Sequence of chain 1.Z:
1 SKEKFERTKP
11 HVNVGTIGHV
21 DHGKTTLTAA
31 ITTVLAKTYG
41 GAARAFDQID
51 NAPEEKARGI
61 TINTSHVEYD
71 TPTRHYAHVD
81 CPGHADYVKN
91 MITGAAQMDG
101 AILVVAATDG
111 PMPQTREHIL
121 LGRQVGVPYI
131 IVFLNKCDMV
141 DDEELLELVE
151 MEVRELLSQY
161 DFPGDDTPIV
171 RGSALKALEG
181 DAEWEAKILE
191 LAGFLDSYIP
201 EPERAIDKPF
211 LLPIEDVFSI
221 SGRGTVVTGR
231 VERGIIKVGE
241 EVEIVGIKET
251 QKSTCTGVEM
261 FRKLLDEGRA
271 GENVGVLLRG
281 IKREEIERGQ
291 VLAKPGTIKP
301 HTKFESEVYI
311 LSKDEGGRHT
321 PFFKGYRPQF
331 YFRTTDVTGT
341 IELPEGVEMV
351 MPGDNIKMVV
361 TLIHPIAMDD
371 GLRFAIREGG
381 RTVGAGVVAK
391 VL

Binding-site contacts:
Ligand atom N1 contacts residue SER173 of chain 1.Z at 3.8 Å.
Ligand atom C6 contacts residue LYS136 of chain 1.Z at 3.4 Å.
Ligand atom N2 contacts residue LEU175 of chain 1.Z at 3.8 Å.
Ligand atom C3B contacts residue ASP21 of chain 1.Z at 3.4 Å.
Ligand atom C5 contacts residue LYS136 of chain 1.Z at 3.7 Å.
Ligand atom PG contacts residue THR61 of chain 1.Z at 3.5 Å.
Ligand atom O1B contacts residue GLY23 of chain 1.Z at 3.0 Å (h-bond).
Ligand atom O6 contacts residue ALA174 of chain 1.Z at 3.5 Å (h-bond).
Ligand atom O2B contacts residue GLY23 of chain 1.Z at 3.6 Å.
Ligand atom O1A contacts residue GLY23 of chain 1.Z at 3.2 Å.
Ligand atom N3 contacts residue LEU175 of chain 1.Z at 3.4 Å.
Ligand atom PB contacts residue ASP21 of chain 1.Z at 3.8 Å.
Ligand atom O3G contacts residue THR25 of chain 1.Z at 3.7 Å.
Ligand atom O1B contacts residue ASP21 of chain 1.Z at 3.3 Å (salt-bridge).
Ligand atom PA contacts residue GLY23 of chain 1.Z at 3.8 Å.
Ligand atom C8 contacts residue LYS136 of chain 1.Z at 3.5 Å.
Ligand atom O2B contacts residue THR25 of chain 1.Z at 2.7 Å (h-bond).
Ligand atom O1G contacts residue LYS24 of chain 1.Z at 3.2 Å.
Ligand atom PA contacts residue THR26 of chain 1.Z at 3.7 Å.
Ligand atom O2G contacts residue ILE60 of chain 1.Z at 3.5 Å.
Ligand atom N7 contacts residue LYS136 of chain 1.Z at 3.4 Å (salt-bridge).
Ligand atom C2' contacts residue LEU175 of chain 1.Z at 3.8 Å (hydrophobic).
Ligand atom O3G contacts residue MG1 of chain 1.PM at 3.5 Å.
Ligand atom O2G contacts residue THR61 of chain 1.Z at 2.9 Å (h-bond).
Ligand atom O3A contacts residue GLY23 of chain 1.Z at 3.0 Å (h-bond).
Ligand atom N7 contacts residue ASN135 of chain 1.Z at 3.5 Å (h-bond).
Ligand atom O6 contacts residue ASN135 of chain 1.Z at 3.0 Å (h-bond).
Ligand atom O6 contacts residue LYS136 of chain 1.Z at 3.2 Å (salt-bridge).
Ligand atom O1G contacts residue ASP21 of chain 1.Z at 3.5 Å (salt-bridge).
Ligand atom O6 contacts residue SER173 of chain 1.Z at 3.2 Å.
Ligand atom O2B contacts residue LYS24 of chain 1.Z at 2.6 Å (salt-bridge).
Ligand atom PB contacts residue GLY23 of chain 1.Z at 3.5 Å.
Ligand atom PB contacts residue LYS24 of chain 1.Z at 3.3 Å.
Ligand atom O1B contacts residue HIS22 of chain 1.Z at 3.2 Å (h-bond).
Ligand atom O1A contacts residue THR26 of chain 1.Z at 2.4 Å (h-bond).
Ligand atom O1B contacts residue LYS24 of chain 1.Z at 3.1 Å (salt-bridge).
Ligand atom O2' contacts residue LEU175 of chain 1.Z at 3.1 Å.
Ligand atom O3G contacts residue THR61 of chain 1.Z at 2.7 Å (h-bond).
Ligand atom O3A contacts residue ASP21 of chain 1.Z at 3.4 Å.
Ligand atom C2 contacts residue LEU175 of chain 1.Z at 3.6 Å (hydrophobic).

This small molecule binds to this protein.
Small molecule (SMILES): Nc1nc2c(ncn2[C@@H]2O[C@H](CO[P](=O)(O)O[P](=O)(O)CP(=O)(O)O)[C@@H](O)[C@H]2O)c(=O)[nH]1